A small-molecule ligand and the protein it binds are described below.
Small molecule (SMILES): Cc1cc(/C=C/C#N)cc(C)c1Nc1nc(Nc2ccc(C#N)cc2)nc(OCCCN2CCOCC2)n1

Sequence of chain 1.B:
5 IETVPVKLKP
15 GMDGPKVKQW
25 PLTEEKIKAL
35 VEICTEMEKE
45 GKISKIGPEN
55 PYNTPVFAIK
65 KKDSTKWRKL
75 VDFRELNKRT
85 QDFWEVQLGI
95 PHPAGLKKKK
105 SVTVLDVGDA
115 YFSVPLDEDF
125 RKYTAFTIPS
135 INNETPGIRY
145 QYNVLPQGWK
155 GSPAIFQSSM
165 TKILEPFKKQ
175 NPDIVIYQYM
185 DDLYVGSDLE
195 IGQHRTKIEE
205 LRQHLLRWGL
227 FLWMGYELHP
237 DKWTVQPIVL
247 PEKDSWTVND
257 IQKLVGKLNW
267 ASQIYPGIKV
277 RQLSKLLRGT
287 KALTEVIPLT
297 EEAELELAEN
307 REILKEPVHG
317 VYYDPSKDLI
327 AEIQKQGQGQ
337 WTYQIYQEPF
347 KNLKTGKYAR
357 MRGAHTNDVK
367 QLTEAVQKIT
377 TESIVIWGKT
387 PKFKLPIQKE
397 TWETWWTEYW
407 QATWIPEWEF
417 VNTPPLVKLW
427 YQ

Binding-site contacts:
Ligand atom C14 contacts residue LYS103 of chain 1.A at 3.1 Å.
Ligand atom N5 contacts residue HIS237 of chain 1.A at 3.4 Å.
Ligand atom N2 contacts residue TYR183 of chain 1.A at 3.7 Å.
Ligand atom C11 contacts residue LEU102 of chain 1.A at 3.7 Å (hydrophobic).
Ligand atom C21 contacts residue TYR190 of chain 1.A at 3.5 Å (hydrophobic).
Ligand atom C8 contacts residue VAL181 of chain 1.A at 3.7 Å (hydrophobic).
Ligand atom C23 contacts residue VAL181 of chain 1.A at 3.8 Å (hydrophobic).
Ligand atom C19 contacts residue TRP231 of chain 1.A at 3.8 Å (hydrophobic).
Ligand atom N4 contacts residue LYS103 of chain 1.A at 2.8 Å (salt-bridge).
Ligand atom C3 contacts residue TYR190 of chain 1.A at 3.6 Å (hydrophobic).
Ligand atom C13 contacts residue HIS237 of chain 1.A at 3.6 Å.
Ligand atom C20 contacts residue LEU236 of chain 1.A at 3.7 Å (hydrophobic).
Ligand atom C13 contacts residue TYR320 of chain 1.A at 3.4 Å (hydrophobic).
Ligand atom C11 contacts residue LYS103 of chain 1.A at 3.8 Å.
Ligand atom C15 contacts residue LYS103 of chain 1.A at 3.3 Å.
Ligand atom C12 contacts residue TYR320 of chain 1.A at 3.8 Å (hydrophobic).
Ligand atom N5 contacts residue PHE229 of chain 1.A at 3.3 Å.
Ligand atom N5 contacts residue LEU236 of chain 1.A at 3.2 Å (h-bond).
Ligand atom C1 contacts residue TYR183 of chain 1.A at 3.6 Å (hydrophobic).
Ligand atom C6 contacts residue LEU102 of chain 1.A at 3.7 Å (hydrophobic).
Ligand atom C27 contacts residue LYS103 of chain 1.A at 3.8 Å.
Ligand atom C21 contacts residue TRP231 of chain 1.A at 3.6 Å (hydrophobic).
Ligand atom N4 contacts residue LEU102 of chain 1.A at 3.5 Å.
Ligand atom C6 contacts residue TYR183 of chain 1.A at 3.8 Å (hydrophobic).
Ligand atom C24 contacts residue LYS103 of chain 1.A at 3.7 Å.
Ligand atom C19 contacts residue LEU236 of chain 1.A at 3.8 Å (hydrophobic).
Ligand atom C4 contacts residue TYR183 of chain 1.A at 3.6 Å (hydrophobic).
Ligand atom N7 contacts residue LYS105 of chain 1.A at 3.6 Å.
Ligand atom N1 contacts residue LYS103 of chain 1.A at 3.4 Å (salt-bridge).
Ligand atom C5 contacts residue TYR183 of chain 1.A at 3.4 Å (hydrophobic).
Ligand atom C18 contacts residue HIS237 of chain 1.A at 3.5 Å.
Ligand atom N6 contacts residue PHE229 of chain 1.A at 3.7 Å.
Ligand atom C28 contacts residue LYS103 of chain 1.A at 3.3 Å.
Ligand atom N6 contacts residue TRP231 of chain 1.A at 3.6 Å.
Ligand atom N6 contacts residue TYR190 of chain 1.A at 3.2 Å.
Ligand atom N5 contacts residue PRO238 of chain 1.A at 3.7 Å.
Ligand atom C7 contacts residue TYR183 of chain 1.A at 3.7 Å (hydrophobic).
Ligand atom C14 contacts residue TYR320 of chain 1.A at 3.7 Å (hydrophobic).
Ligand atom N3 contacts residue LEU102 of chain 1.A at 3.8 Å.
Ligand atom C26 contacts residue PRO178 of chain 1.A at 3.2 Å (hydrophobic).

Sequence of chain 1.A:
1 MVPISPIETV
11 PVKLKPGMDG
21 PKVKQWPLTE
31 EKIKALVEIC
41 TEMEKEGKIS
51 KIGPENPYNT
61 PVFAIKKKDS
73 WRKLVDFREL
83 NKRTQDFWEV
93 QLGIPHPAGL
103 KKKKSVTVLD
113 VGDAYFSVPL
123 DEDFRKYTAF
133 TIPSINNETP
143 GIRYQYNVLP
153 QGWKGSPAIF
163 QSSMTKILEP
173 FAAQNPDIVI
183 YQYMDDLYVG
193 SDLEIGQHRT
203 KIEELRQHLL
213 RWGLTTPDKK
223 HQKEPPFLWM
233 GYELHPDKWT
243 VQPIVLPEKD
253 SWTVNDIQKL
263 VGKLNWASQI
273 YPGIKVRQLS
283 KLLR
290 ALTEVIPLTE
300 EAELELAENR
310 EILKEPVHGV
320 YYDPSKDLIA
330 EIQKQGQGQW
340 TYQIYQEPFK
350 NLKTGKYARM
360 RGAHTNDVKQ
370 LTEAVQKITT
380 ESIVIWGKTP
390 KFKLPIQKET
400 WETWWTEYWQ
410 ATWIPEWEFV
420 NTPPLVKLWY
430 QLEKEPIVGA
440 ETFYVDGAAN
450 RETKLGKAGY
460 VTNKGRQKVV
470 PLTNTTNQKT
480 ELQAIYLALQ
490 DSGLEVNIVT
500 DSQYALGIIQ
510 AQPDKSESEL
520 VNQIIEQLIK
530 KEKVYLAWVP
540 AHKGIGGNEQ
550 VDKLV